A small-molecule ligand and the protein it binds are described below.
Small molecule (SMILES): C[As](C)(C)CCO

Sequence of chain 1.B:
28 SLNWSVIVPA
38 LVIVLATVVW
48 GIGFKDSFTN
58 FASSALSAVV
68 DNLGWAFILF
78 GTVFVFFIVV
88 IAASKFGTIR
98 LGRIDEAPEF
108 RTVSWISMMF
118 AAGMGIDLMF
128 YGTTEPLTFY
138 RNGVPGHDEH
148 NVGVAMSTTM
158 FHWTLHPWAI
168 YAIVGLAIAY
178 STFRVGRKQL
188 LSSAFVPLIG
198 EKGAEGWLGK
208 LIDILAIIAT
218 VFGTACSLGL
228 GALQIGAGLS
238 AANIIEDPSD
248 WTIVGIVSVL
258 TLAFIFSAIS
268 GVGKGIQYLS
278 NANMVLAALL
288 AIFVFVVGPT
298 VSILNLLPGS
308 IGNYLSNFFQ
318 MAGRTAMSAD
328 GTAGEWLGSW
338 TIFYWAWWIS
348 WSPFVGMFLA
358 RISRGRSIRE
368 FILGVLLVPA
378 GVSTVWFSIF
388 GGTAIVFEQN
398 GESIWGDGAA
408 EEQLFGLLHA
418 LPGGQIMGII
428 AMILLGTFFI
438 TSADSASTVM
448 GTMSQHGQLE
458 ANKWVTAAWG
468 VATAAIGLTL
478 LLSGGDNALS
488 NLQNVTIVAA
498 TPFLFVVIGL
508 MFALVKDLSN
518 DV

Binding-site contacts:
Ligand atom C4 contacts residue TRP160 of chain 1.B at 4.3 Å (hydrophobic).
Ligand atom C8 contacts residue TRP345 of chain 1.B at 3.4 Å (hydrophobic).
Ligand atom C4 contacts residue GLY122 of chain 1.B at 3.1 Å.
Ligand atom C7 contacts residue TRP344 of chain 1.B at 2.9 Å (hydrophobic).
Ligand atom C5 contacts residue TRP160 of chain 1.B at 3.9 Å (hydrophobic).
Ligand atom O6 contacts residue MET121 of chain 1.B at 4.3 Å.
Ligand atom C6 contacts residue TRP348 of chain 1.B at 3.9 Å (hydrophobic).
Ligand atom C5 contacts residue MET121 of chain 1.B at 4.4 Å (hydrophobic).
Ligand atom C8 contacts residue TRP344 of chain 1.B at 3.2 Å (hydrophobic).
Ligand atom C4 contacts residue ASP124 of chain 1.B at 3.5 Å.
Ligand atom O6 contacts residue TRP348 of chain 1.B at 3.9 Å.
Ligand atom C6 contacts residue TYR168 of chain 1.B at 3.0 Å (hydrophobic).
Ligand atom AS1 contacts residue TRP345 of chain 1.B at 4.3 Å.
Ligand atom C5 contacts residue TRP345 of chain 1.B at 4.2 Å (hydrophobic).
Ligand atom C4 contacts residue MET121 of chain 1.B at 3.9 Å (hydrophobic).
Ligand atom C5 contacts residue ASP124 of chain 1.B at 4.1 Å.
Ligand atom O6 contacts residue GLY122 of chain 1.B at 3.0 Å.
Ligand atom C5 contacts residue TRP344 of chain 1.B at 4.1 Å (hydrophobic).
Ligand atom C6 contacts residue TRP345 of chain 1.B at 3.2 Å (hydrophobic).
Ligand atom C5 contacts residue GLY122 of chain 1.B at 4.4 Å.
Ligand atom C7 contacts residue TRP348 of chain 1.B at 3.4 Å (hydrophobic).
Ligand atom C6 contacts residue GLY120 of chain 1.B at 3.9 Å.
Ligand atom AS1 contacts residue TRP348 of chain 1.B at 4.3 Å.
Ligand atom O6 contacts residue TRP344 of chain 1.B at 4.4 Å.
Ligand atom AS1 contacts residue TRP344 of chain 1.B at 4.0 Å.
Ligand atom O6 contacts residue ASP124 of chain 1.B at 2.9 Å (salt-bridge).
Ligand atom O6 contacts residue ILE123 of chain 1.B at 4.0 Å.